Binding-site contacts:
Ligand atom CAW contacts residue HIS150 of chain 1.A at 3.3 Å.
Ligand atom CAS contacts residue PHE190 of chain 1.A at 3.5 Å (hydrophobic).
Ligand atom OAB contacts residue SER116 of chain 1.A at 2.8 Å (h-bond).
Ligand atom CAG contacts residue PHE109 of chain 1.A at 3.7 Å (hydrophobic).
Ligand atom CAH contacts residue MET290 of chain 1.A at 3.5 Å (hydrophobic).
Ligand atom CAU contacts residue SER116 of chain 1.A at 3.5 Å.
Ligand atom CAL contacts residue CYS112 of chain 1.A at 3.5 Å (hydrophobic).
Ligand atom CAN contacts residue PHE109 of chain 1.A at 3.8 Å (hydrophobic).
Ligand atom CAM contacts residue PHE109 of chain 1.A at 3.3 Å (hydrophobic).
Ligand atom CBB contacts residue CYS112 of chain 1.A at 3.1 Å (hydrophobic).
Ligand atom CBA contacts residue PHE109 of chain 1.A at 3.5 Å (hydrophobic).
Ligand atom CAG contacts residue GLN113 of chain 1.A at 3.2 Å.
Ligand atom CAO contacts residue HIS276 of chain 1.A at 3.6 Å.
Ligand atom CAW contacts residue SER116 of chain 1.A at 3.4 Å.
Ligand atom CAW contacts residue TYR300 of chain 1.A at 3.6 Å (hydrophobic).
Ligand atom CAL contacts residue MET191 of chain 1.A at 3.8 Å (hydrophobic).
Ligand atom OAA contacts residue HIS150 of chain 1.A at 3.4 Å (h-bond).
Ligand atom CAR contacts residue MET191 of chain 1.A at 3.5 Å (hydrophobic).
Ligand atom CAT contacts residue GLN113 of chain 1.A at 3.7 Å.
Ligand atom CBD contacts residue SER116 of chain 1.A at 3.3 Å.
Ligand atom CAI contacts residue SER116 of chain 1.A at 3.4 Å.
Ligand atom CAS contacts residue PHE109 of chain 1.A at 3.5 Å (hydrophobic).
Ligand atom CAG contacts residue GLN110 of chain 1.A at 3.7 Å.
Ligand atom CAR contacts residue CYS112 of chain 1.A at 3.2 Å (hydrophobic).
Ligand atom CAM contacts residue GLN113 of chain 1.A at 2.9 Å.
Ligand atom OAB contacts residue HIS150 of chain 1.A at 2.7 Å (h-bond).
Ligand atom CAU contacts residue TYR154 of chain 1.A at 3.6 Å (hydrophobic).
Ligand atom CAZ contacts residue CYS112 of chain 1.A at 3.6 Å (hydrophobic).
Ligand atom OAB contacts residue LEU296 of chain 1.A at 3.3 Å.
Ligand atom OAA contacts residue HIS276 of chain 1.A at 2.7 Å (h-bond).
Ligand atom CAY contacts residue HIS276 of chain 1.A at 3.5 Å.
Ligand atom OAV contacts residue HIS276 of chain 1.A at 2.8 Å.
Ligand atom CAO contacts residue PHE190 of chain 1.A at 3.2 Å (hydrophobic).
Ligand atom CAJ contacts residue CYS112 of chain 1.A at 3.7 Å (hydrophobic).
Ligand atom CBD contacts residue HIS276 of chain 1.A at 3.7 Å.
Ligand atom OAA contacts residue TYR300 of chain 1.A at 2.6 Å (h-bond).
Ligand atom CAQ contacts residue CYS112 of chain 1.A at 3.5 Å (hydrophobic).
Ligand atom CAW contacts residue HIS276 of chain 1.A at 3.6 Å.
Ligand atom CAD contacts residue MET290 of chain 1.A at 3.3 Å (hydrophobic).
Ligand atom CAK contacts residue LEU157 of chain 1.A at 3.6 Å (hydrophobic).

Sequence of chain 1.A:
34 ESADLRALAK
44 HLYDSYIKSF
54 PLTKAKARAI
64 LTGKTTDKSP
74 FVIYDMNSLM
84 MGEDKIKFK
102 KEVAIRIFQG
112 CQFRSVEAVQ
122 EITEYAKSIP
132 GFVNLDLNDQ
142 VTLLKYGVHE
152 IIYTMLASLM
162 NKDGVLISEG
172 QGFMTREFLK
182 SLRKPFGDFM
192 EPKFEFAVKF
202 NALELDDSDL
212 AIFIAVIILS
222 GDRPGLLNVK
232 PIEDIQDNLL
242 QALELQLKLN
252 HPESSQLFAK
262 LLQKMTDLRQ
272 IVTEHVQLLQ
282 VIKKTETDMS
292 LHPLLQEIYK

A protein and the small-molecule ligand that binds it are described below.
Small molecule (SMILES): O=C(O)[C@H](Cc1ccc(-c2ccccc2)cc1)Oc1ccc(-c2ccccc2)cc1